This small molecule binds to this protein.
Small molecule (SMILES): OC[C@H]1O[C@H](O)[C@H](O)[C@@H](O)[C@@H]1O

Binding-site contacts:
Ligand atom O4 contacts residue BGC1 of chain 1.H at 0.1 Å (h-bond).
Ligand atom C3 contacts residue BGC1 of chain 1.H at 0.4 Å.
Ligand atom O5 contacts residue BGC1 of chain 1.H at 0.4 Å (h-bond).
Ligand atom C5 contacts residue BGC1 of chain 1.H at 0.3 Å.
Ligand atom C6 contacts residue BGC1 of chain 1.H at 0.2 Å.
Ligand atom C2 contacts residue BGC1 of chain 1.H at 0.4 Å.
Ligand atom C6 contacts residue GLC2 of chain 1.H at 3.3 Å.
Ligand atom O2 contacts residue BGC1 of chain 1.H at 0.7 Å (h-bond).
Ligand atom O4 contacts residue GLC2 of chain 1.H at 1.4 Å.
Ligand atom O6 contacts residue GLC2 of chain 1.H at 4.5 Å.
Ligand atom C1 contacts residue BGC1 of chain 1.H at 0.5 Å.
Ligand atom C6 contacts residue TRP78 of chain 1.B at 4.1 Å (hydrophobic).
Ligand atom O3 contacts residue GLN130 of chain 1.B at 4.4 Å.
Ligand atom C3 contacts residue GLC2 of chain 1.H at 3.5 Å.
Ligand atom O3 contacts residue GLC2 of chain 1.H at 2.9 Å (h-bond).
Ligand atom C5 contacts residue GLC2 of chain 1.H at 3.3 Å.
Ligand atom C4 contacts residue BGC1 of chain 1.H at 0.2 Å.
Ligand atom O1 contacts residue BGC1 of chain 1.H at 1.8 Å.
Ligand atom O6 contacts residue BGC1 of chain 1.H at 0.6 Å (h-bond).
Ligand atom C4 contacts residue GLC2 of chain 1.H at 2.4 Å.
Ligand atom O3 contacts residue BGC1 of chain 1.H at 0.5 Å (h-bond).

Sequence of chain 1.B:
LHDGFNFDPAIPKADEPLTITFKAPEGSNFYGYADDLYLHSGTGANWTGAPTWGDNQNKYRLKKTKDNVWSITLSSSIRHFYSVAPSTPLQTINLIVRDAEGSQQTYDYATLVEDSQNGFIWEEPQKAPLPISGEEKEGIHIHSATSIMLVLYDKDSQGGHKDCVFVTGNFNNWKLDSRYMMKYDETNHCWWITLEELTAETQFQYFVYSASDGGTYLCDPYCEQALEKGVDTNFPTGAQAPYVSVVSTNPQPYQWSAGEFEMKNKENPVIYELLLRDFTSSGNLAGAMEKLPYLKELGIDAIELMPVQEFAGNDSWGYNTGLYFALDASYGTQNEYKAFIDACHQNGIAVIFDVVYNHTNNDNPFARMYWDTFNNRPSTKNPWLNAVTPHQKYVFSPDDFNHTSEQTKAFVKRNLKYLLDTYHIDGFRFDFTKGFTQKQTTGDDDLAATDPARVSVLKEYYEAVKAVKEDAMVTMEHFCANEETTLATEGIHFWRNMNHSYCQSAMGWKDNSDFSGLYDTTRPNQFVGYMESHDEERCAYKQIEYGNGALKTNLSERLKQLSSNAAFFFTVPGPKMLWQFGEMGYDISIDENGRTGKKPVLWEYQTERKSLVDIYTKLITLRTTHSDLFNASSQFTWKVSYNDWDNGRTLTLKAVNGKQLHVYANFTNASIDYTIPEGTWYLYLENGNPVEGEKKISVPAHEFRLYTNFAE